Sequence of chain 1.C:
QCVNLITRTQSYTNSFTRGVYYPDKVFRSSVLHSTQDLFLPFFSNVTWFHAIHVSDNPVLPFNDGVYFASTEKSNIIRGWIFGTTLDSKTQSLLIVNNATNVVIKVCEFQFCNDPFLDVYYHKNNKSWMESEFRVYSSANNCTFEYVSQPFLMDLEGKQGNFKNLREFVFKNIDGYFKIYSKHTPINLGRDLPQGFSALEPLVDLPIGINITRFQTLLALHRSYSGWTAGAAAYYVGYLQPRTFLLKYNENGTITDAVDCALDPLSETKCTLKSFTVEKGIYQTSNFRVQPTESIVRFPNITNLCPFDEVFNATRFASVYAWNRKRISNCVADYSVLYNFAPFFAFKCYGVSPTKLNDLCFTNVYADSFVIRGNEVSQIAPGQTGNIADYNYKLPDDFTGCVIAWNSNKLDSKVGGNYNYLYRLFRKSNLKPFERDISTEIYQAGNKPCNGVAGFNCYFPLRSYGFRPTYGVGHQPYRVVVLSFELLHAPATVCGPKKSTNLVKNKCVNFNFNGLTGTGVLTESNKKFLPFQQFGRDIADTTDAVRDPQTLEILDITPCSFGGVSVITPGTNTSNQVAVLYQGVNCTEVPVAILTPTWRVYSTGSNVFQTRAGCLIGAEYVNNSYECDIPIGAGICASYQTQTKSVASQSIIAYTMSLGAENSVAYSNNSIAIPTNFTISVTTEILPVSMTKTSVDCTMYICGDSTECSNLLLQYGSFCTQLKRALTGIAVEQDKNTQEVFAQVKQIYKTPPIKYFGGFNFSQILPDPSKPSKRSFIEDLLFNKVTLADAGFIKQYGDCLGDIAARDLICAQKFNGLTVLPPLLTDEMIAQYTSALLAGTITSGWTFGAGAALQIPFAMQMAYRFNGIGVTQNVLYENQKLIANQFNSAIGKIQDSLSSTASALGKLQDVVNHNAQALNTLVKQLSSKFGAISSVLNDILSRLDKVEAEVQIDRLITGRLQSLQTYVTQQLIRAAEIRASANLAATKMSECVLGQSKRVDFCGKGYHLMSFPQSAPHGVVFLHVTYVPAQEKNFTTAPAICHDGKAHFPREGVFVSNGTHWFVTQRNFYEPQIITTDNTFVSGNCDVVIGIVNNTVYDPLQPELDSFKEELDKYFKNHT

Binding-site contacts:
Ligand atom C4 contacts residue ASN600 of chain 1.C at 4.2 Å.
Ligand atom C1 contacts residue ASN600 of chain 1.C at 1.4 Å.
Ligand atom O5 contacts residue ASN600 of chain 1.C at 2.4 Å (h-bond).
Ligand atom C2 contacts residue ASN600 of chain 1.C at 2.5 Å.
Ligand atom N2 contacts residue ASN600 of chain 1.C at 2.9 Å (h-bond).
Ligand atom C7 contacts residue ASN600 of chain 1.C at 3.4 Å.
Ligand atom C5 contacts residue ASN600 of chain 1.C at 3.7 Å.
Ligand atom C3 contacts residue ASN600 of chain 1.C at 3.8 Å.
Ligand atom O7 contacts residue ASN600 of chain 1.C at 3.6 Å (h-bond).

The protein below binds the small molecule below.
Small molecule (SMILES): CC(=O)N[C@@H]1[C@@H](O)[C@H](O)[C@@H](CO)O[C@H]1O